Binding-site contacts:
Ligand atom C1 contacts residue TRP250 of chain 1.J at 4.3 Å (hydrophobic).
Ligand atom C8 contacts residue THR252 of chain 1.J at 3.5 Å.
Ligand atom C3 contacts residue ASN179 of chain 1.J at 3.8 Å.
Ligand atom C2 contacts residue ASN179 of chain 1.J at 2.5 Å.
Ligand atom C4 contacts residue ASN179 of chain 1.J at 4.2 Å.
Ligand atom N2 contacts residue ASN179 of chain 1.J at 2.9 Å (h-bond).
Ligand atom C1 contacts residue ASN179 of chain 1.J at 1.4 Å.
Ligand atom C5 contacts residue TRP250 of chain 1.J at 4.3 Å (hydrophobic).
Ligand atom N2 contacts residue THR252 of chain 1.J at 3.8 Å.
Ligand atom O5 contacts residue THR181 of chain 1.J at 4.0 Å.
Ligand atom C6 contacts residue TRP250 of chain 1.J at 4.0 Å (hydrophobic).
Ligand atom C6 contacts residue THR181 of chain 1.J at 4.5 Å.
Ligand atom O7 contacts residue ASN179 of chain 1.J at 4.2 Å.
Ligand atom O5 contacts residue ASN179 of chain 1.J at 2.4 Å (h-bond).
Ligand atom C5 contacts residue ASN179 of chain 1.J at 3.7 Å.
Ligand atom C7 contacts residue THR252 of chain 1.J at 4.1 Å.
Ligand atom O6 contacts residue THR181 of chain 1.J at 4.0 Å.
Ligand atom C7 contacts residue ASN179 of chain 1.J at 3.8 Å.

Sequence of chain 1.J:
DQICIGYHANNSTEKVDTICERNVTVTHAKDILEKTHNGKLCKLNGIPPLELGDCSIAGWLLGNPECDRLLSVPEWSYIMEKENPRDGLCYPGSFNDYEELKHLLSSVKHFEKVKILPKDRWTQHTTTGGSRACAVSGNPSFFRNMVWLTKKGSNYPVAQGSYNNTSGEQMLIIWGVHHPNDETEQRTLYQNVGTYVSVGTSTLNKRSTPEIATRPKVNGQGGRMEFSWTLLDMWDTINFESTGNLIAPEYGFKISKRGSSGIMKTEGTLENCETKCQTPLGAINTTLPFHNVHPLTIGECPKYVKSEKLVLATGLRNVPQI

A small-molecule ligand and the protein it binds are described below.
Small molecule (SMILES): CC(=O)N[C@@H]1[C@@H](O)[C@H](O)[C@@H](CO)O[C@H]1O